Sequence of chain 1.A:
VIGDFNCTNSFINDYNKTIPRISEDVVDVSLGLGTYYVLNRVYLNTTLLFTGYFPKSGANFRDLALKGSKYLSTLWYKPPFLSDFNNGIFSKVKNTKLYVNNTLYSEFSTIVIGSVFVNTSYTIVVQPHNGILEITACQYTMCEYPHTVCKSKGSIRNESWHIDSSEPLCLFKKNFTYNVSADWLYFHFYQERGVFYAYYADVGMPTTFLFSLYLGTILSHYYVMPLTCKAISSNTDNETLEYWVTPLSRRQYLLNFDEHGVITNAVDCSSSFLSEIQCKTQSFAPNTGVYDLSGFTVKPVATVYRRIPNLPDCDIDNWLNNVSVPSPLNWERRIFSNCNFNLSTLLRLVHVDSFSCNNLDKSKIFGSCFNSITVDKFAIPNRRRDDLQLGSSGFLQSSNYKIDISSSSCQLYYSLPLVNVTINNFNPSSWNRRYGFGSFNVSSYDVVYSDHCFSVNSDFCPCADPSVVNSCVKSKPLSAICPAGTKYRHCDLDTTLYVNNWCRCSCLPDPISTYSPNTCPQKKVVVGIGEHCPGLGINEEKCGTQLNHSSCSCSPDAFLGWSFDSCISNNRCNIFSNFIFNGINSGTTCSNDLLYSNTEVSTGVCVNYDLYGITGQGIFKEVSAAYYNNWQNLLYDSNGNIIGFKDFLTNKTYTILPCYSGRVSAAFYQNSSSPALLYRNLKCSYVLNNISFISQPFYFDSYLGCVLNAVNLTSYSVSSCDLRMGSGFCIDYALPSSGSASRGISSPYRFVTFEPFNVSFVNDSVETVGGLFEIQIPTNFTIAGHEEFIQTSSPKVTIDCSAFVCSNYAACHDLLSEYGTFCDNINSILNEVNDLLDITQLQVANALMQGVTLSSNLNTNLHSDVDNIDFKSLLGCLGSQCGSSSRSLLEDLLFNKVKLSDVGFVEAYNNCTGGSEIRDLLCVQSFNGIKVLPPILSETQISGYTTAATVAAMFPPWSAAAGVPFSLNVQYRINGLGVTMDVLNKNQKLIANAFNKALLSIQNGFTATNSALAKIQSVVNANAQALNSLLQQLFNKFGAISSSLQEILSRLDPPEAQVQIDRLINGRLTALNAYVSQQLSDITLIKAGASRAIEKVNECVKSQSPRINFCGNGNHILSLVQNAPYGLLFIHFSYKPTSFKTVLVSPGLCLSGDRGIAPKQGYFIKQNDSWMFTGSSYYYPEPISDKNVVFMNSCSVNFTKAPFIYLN

A protein and the small-molecule ligand that binds it are described below.
Small molecule (SMILES): CC(=O)N[C@@H]1[C@@H](O)[C@H](O)[C@@H](CO)O[C@H]1O

Binding-site contacts:
Ligand atom C3 contacts residue ASN454 of chain 1.A at 3.8 Å.
Ligand atom O5 contacts residue ASN454 of chain 1.A at 2.4 Å (h-bond).
Ligand atom C2 contacts residue ASN454 of chain 1.A at 2.5 Å.
Ligand atom O7 contacts residue ASN454 of chain 1.A at 4.2 Å.
Ligand atom C7 contacts residue ASN454 of chain 1.A at 3.8 Å.
Ligand atom C1 contacts residue ASN454 of chain 1.A at 1.4 Å.
Ligand atom C4 contacts residue ASN454 of chain 1.A at 4.2 Å.
Ligand atom C5 contacts residue ASN454 of chain 1.A at 3.7 Å.
Ligand atom N2 contacts residue ASN454 of chain 1.A at 2.9 Å (h-bond).